Binding-site contacts:
Ligand atom NAU contacts residue GLU117 of chain 1.D at 3.2 Å (salt-bridge).
Ligand atom CBB contacts residue LEU172 of chain 1.D at 3.8 Å (hydrophobic).
Ligand atom CAI contacts residue LEU119 of chain 1.D at 3.5 Å (hydrophobic).
Ligand atom CBK contacts residue ILE43 of chain 1.D at 3.5 Å (hydrophobic).
Ligand atom CAI contacts residue MET118 of chain 1.D at 3.8 Å (hydrophobic).
Ligand atom CAB contacts residue GLU169 of chain 1.D at 3.4 Å.
Ligand atom CBB contacts residue ALA64 of chain 1.D at 3.9 Å (hydrophobic).
Ligand atom OAD contacts residue ALA64 of chain 1.D at 3.8 Å.
Ligand atom CAX contacts residue ALA64 of chain 1.D at 3.5 Å (hydrophobic).
Ligand atom OAD contacts residue LEU172 of chain 1.D at 3.8 Å.
Ligand atom CAX contacts residue LEU172 of chain 1.D at 3.7 Å (hydrophobic).
Ligand atom CAA contacts residue VAL184 of chain 1.D at 3.7 Å (hydrophobic).
Ligand atom CAI contacts residue ILE43 of chain 1.D at 4.0 Å (hydrophobic).
Ligand atom CAP contacts residue PHE116 of chain 1.D at 3.9 Å (hydrophobic).
Ligand atom CAJ contacts residue LYS66 of chain 1.D at 3.9 Å.
Ligand atom CAK contacts residue ILE43 of chain 1.D at 3.9 Å (hydrophobic).
Ligand atom CBF contacts residue VAL51 of chain 1.D at 3.8 Å (hydrophobic).
Ligand atom CAL contacts residue LYS66 of chain 1.D at 3.7 Å.
Ligand atom CAC contacts residue GLY44 of chain 1.D at 3.9 Å.
Ligand atom NBO contacts residue VAL51 of chain 1.D at 3.9 Å.
Ligand atom CBE contacts residue ILE43 of chain 1.D at 3.5 Å (hydrophobic).
Ligand atom CAO contacts residue ILE43 of chain 1.D at 3.7 Å (hydrophobic).
Ligand atom OAD contacts residue MET118 of chain 1.D at 3.5 Å.
Ligand atom CAQ contacts residue ILE43 of chain 1.D at 3.7 Å (hydrophobic).
Ligand atom OAW contacts residue GLY44 of chain 1.D at 3.4 Å.
Ligand atom OAD contacts residue LEU119 of chain 1.D at 3.1 Å (h-bond).
Ligand atom CAO contacts residue LEU119 of chain 1.D at 3.4 Å (hydrophobic).
Ligand atom CAI contacts residue SER120 of chain 1.D at 3.5 Å.
Ligand atom CAB contacts residue ASN122 of chain 1.D at 3.7 Å.
Ligand atom OAW contacts residue ILE43 of chain 1.D at 3.8 Å.
Ligand atom NAU contacts residue ALA64 of chain 1.D at 3.5 Å.
Ligand atom CAG contacts residue GLU169 of chain 1.D at 3.7 Å.
Ligand atom CAR contacts residue VAL51 of chain 1.D at 3.9 Å (hydrophobic).
Ligand atom CAA contacts residue ASN170 of chain 1.D at 3.6 Å.
Ligand atom CAL contacts residue ASP185 of chain 1.D at 3.7 Å.
Ligand atom CBC contacts residue ILE43 of chain 1.D at 3.5 Å (hydrophobic).
Ligand atom CAX contacts residue GLU117 of chain 1.D at 3.9 Å.
Ligand atom OAD contacts residue GLU117 of chain 1.D at 3.8 Å.
Ligand atom CAC contacts residue VAL51 of chain 1.D at 3.8 Å (hydrophobic).
Ligand atom CAF contacts residue GLU169 of chain 1.D at 3.5 Å.

Sequence of chain 1.D:
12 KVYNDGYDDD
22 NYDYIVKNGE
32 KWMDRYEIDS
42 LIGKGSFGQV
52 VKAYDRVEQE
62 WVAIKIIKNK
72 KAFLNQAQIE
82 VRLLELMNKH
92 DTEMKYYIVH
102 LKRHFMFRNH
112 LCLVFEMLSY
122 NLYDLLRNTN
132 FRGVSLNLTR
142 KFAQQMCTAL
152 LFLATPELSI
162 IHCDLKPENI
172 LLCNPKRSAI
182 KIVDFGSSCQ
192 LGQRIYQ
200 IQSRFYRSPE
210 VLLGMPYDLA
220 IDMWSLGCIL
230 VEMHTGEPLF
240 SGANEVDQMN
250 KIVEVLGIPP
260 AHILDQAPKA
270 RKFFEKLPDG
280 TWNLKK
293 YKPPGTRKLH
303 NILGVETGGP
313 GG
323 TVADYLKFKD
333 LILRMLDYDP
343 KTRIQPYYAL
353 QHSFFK

This small molecule binds to this protein.
Small molecule (SMILES): CO[C@@H]1[C@H](N(C)C(=O)c2ccccc2)C[C@H]2O[C@]1(C)n1c3ccccc3c3c4c(c5c6ccccc6n2c5c31)C(=O)NC4